Sequence of chain 34.A:
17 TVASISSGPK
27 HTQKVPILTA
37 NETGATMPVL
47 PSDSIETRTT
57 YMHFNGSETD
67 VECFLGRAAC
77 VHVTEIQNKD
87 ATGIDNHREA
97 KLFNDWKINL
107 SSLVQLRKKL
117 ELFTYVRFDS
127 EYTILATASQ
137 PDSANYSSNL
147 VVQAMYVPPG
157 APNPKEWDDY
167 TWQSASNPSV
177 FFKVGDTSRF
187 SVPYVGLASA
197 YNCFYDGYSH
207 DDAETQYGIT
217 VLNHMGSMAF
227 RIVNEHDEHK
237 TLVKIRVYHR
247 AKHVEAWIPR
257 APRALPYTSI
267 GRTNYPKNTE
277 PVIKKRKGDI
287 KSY

This protein binds this small molecule.
Small molecule (SMILES): Cc1cc(CCCCCOc2c(Cl)cc(C3=NCCO3)cc2Cl)on1

Binding-site contacts:
Ligand atom CL1 contacts residue LEU25 of chain 34.C at 3.5 Å.
Ligand atom O1A contacts residue MET224 of chain 34.A at 3.9 Å.
Ligand atom C4A contacts residue ALA150 of chain 34.A at 3.9 Å (hydrophobic).
Ligand atom C5A contacts residue VAL176 of chain 34.A at 3.8 Å (hydrophobic).
Ligand atom CL2 contacts residue ILE104 of chain 34.A at 3.4 Å.
Ligand atom CL2 contacts residue MET224 of chain 34.A at 3.2 Å.
Ligand atom C3B contacts residue TYR152 of chain 34.A at 3.9 Å (hydrophobic).
Ligand atom C4A contacts residue PRO174 of chain 34.A at 3.2 Å (hydrophobic).
Ligand atom C2C contacts residue ILE104 of chain 34.A at 3.9 Å (hydrophobic).
Ligand atom O1 contacts residue MET221 of chain 34.A at 3.4 Å (h-bond).
Ligand atom C5C contacts residue TYR152 of chain 34.A at 3.8 Å (hydrophobic).
Ligand atom C5B contacts residue PHE186 of chain 34.A at 3.8 Å (hydrophobic).
Ligand atom C2C contacts residue MET221 of chain 34.A at 3.3 Å (hydrophobic).
Ligand atom CL2 contacts residue TYR128 of chain 34.A at 3.4 Å.
Ligand atom CL1 contacts residue VAL188 of chain 34.A at 3.7 Å.
Ligand atom N3A contacts residue PRO174 of chain 34.A at 3.3 Å (h-bond).
Ligand atom C5B contacts residue MET224 of chain 34.A at 3.8 Å (hydrophobic).
Ligand atom N3A contacts residue ALA24 of chain 34.C at 3.8 Å.
Ligand atom C31 contacts residue ASN219 of chain 34.A at 3.7 Å.
Ligand atom C4 contacts residue TYR197 of chain 34.A at 3.6 Å (hydrophobic).
Ligand atom O1A contacts residue PHE186 of chain 34.A at 3.4 Å.
Ligand atom C3C contacts residue ILE104 of chain 34.A at 3.6 Å (hydrophobic).
Ligand atom C4C contacts residue VAL191 of chain 34.A at 3.7 Å (hydrophobic).
Ligand atom C5 contacts residue LEU106 of chain 34.A at 3.7 Å (hydrophobic).
Ligand atom O1B contacts residue VAL188 of chain 34.A at 3.8 Å.
Ligand atom C4B contacts residue PHE186 of chain 34.A at 3.6 Å (hydrophobic).
Ligand atom C4A contacts residue VAL176 of chain 34.A at 3.9 Å (hydrophobic).
Ligand atom C4B contacts residue TYR152 of chain 34.A at 3.7 Å (hydrophobic).
Ligand atom C3B contacts residue ALA24 of chain 34.C at 4.0 Å (hydrophobic).
Ligand atom C1C contacts residue TYR128 of chain 34.A at 3.6 Å (hydrophobic).
Ligand atom O1 contacts residue LEU106 of chain 34.A at 3.7 Å.
Ligand atom N2 contacts residue ASN219 of chain 34.A at 3.5 Å (h-bond).
Ligand atom C3C contacts residue TYR128 of chain 34.A at 3.8 Å (hydrophobic).
Ligand atom C2A contacts residue PHE186 of chain 34.A at 3.6 Å (hydrophobic).
Ligand atom C4A contacts residue SER175 of chain 34.A at 3.6 Å.
Ligand atom C5A contacts residue ALA150 of chain 34.A at 3.4 Å (hydrophobic).
Ligand atom C31 contacts residue TYR197 of chain 34.A at 3.6 Å (hydrophobic).
Ligand atom N2 contacts residue MET221 of chain 34.A at 3.9 Å.
Ligand atom C1C contacts residue LEU106 of chain 34.A at 3.9 Å (hydrophobic).
Ligand atom C5 contacts residue MET221 of chain 34.A at 3.9 Å (hydrophobic).

Sequence of chain 35.C:
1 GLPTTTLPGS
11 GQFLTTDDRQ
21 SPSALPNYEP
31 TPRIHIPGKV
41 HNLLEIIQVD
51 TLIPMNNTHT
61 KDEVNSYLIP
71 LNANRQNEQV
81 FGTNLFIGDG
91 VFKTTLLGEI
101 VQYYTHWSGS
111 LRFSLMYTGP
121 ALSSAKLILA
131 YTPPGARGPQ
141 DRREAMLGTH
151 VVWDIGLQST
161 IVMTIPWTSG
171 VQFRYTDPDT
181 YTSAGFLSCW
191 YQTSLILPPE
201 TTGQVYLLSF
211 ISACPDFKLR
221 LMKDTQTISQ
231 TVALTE

Sequence of chain 34.C:
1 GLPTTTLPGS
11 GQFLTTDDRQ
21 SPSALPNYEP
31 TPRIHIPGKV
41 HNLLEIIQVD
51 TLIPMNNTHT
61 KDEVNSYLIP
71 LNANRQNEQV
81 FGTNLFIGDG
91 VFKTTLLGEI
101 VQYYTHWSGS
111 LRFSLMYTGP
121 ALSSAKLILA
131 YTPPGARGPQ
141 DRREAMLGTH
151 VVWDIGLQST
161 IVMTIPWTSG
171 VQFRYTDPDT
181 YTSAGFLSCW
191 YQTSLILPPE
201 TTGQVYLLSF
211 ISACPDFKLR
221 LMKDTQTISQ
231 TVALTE